Sequence of chain 1.A:
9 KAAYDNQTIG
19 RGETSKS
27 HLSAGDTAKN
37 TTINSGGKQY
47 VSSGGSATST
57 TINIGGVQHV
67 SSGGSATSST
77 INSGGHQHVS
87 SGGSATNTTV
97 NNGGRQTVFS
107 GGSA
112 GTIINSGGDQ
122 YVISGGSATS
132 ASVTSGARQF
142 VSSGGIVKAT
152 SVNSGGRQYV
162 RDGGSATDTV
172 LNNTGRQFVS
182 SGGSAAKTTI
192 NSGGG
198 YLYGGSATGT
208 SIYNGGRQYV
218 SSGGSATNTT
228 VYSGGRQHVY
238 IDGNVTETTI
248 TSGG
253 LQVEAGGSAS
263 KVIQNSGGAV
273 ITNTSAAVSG

Binding-site contacts:
Ligand atom O5 contacts residue ARG162 of chain 1.A at 4.5 Å.
Ligand atom O5 contacts residue SER181 of chain 1.A at 2.2 Å (h-bond).
Ligand atom C4 contacts residue TYR200 of chain 1.A at 4.5 Å (hydrophobic).
Ligand atom C3 contacts residue PHE179 of chain 1.A at 4.5 Å (hydrophobic).
Ligand atom O2 contacts residue TYR160 of chain 1.A at 4.1 Å.
Ligand atom C2 contacts residue ARG162 of chain 1.A at 3.4 Å.
Ligand atom O4 contacts residue SER181 of chain 1.A at 4.3 Å.
Ligand atom C5 contacts residue SER181 of chain 1.A at 2.9 Å.
Ligand atom C2 contacts residue TYR160 of chain 1.A at 4.1 Å (hydrophobic).
Ligand atom C1 contacts residue SER181 of chain 1.A at 1.3 Å.
Ligand atom O3 contacts residue PHE179 of chain 1.A at 4.3 Å.
Ligand atom C6 contacts residue SER181 of chain 1.A at 4.2 Å.
Ligand atom C1 contacts residue ARG162 of chain 1.A at 4.0 Å.
Ligand atom O2 contacts residue ARG162 of chain 1.A at 2.5 Å (salt-bridge).
Ligand atom O3 contacts residue SER181 of chain 1.A at 4.3 Å.
Ligand atom C3 contacts residue TYR160 of chain 1.A at 4.3 Å (hydrophobic).
Ligand atom O2 contacts residue SER181 of chain 1.A at 3.7 Å.
Ligand atom C4 contacts residue SER181 of chain 1.A at 3.5 Å.
Ligand atom O4 contacts residue TYR200 of chain 1.A at 3.4 Å.
Ligand atom C3 contacts residue SER181 of chain 1.A at 3.0 Å.
Ligand atom C2 contacts residue SER181 of chain 1.A at 2.5 Å.
Ligand atom O3 contacts residue TYR160 of chain 1.A at 3.5 Å.
Ligand atom C3 contacts residue TYR200 of chain 1.A at 4.3 Å (hydrophobic).
Ligand atom O7 contacts residue TYR200 of chain 1.A at 4.0 Å.

A small-molecule ligand and the protein it binds are described below.
Small molecule (SMILES): OC[C@@H](O)[C@H]1O[C@H](O)[C@@H](O)[C@@H](O)[C@@H]1O